Sequence of chain 1.D:
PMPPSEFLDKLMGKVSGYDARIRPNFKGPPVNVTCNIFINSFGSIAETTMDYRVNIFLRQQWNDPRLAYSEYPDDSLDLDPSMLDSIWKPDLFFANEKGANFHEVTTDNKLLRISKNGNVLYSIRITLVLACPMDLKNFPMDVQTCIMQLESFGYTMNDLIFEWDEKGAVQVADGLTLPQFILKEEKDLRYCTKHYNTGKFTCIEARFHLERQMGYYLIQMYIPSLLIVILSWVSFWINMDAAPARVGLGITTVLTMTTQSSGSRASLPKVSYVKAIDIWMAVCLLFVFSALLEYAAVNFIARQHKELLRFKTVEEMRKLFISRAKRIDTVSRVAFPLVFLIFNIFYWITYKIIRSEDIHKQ

Binding-site contacts:
Ligand atom C7B contacts residue LEU316 of chain 1.D at 3.8 Å (hydrophobic).
Ligand atom O11 contacts residue VAL413 of chain 1.D at 3.3 Å.
Ligand atom C2B contacts residue PHE418 of chain 1.D at 3.9 Å (hydrophobic).
Ligand atom C5B contacts residue PHE418 of chain 1.D at 4.3 Å (hydrophobic).
Ligand atom C8B contacts residue PHE317 of chain 1.D at 4.3 Å (hydrophobic).
Ligand atom C6B contacts residue PHE317 of chain 1.D at 3.7 Å (hydrophobic).
Ligand atom O12 contacts residue VAL413 of chain 1.D at 4.5 Å.
Ligand atom C5B contacts residue PHE317 of chain 1.D at 4.4 Å (hydrophobic).
Ligand atom C4A contacts residue LEU323 of chain 1.D at 4.2 Å (hydrophobic).
Ligand atom O13 contacts residue VAL413 of chain 1.D at 4.1 Å.
Ligand atom C6A contacts residue SER320 of chain 1.D at 4.0 Å.
Ligand atom P1 contacts residue VAL413 of chain 1.D at 4.1 Å.
Ligand atom C4A contacts residue SER320 of chain 1.D at 4.0 Å.
Ligand atom C8B contacts residue LEU316 of chain 1.D at 3.7 Å (hydrophobic).
Ligand atom C6B contacts residue VAL421 of chain 1.D at 4.0 Å (hydrophobic).
Ligand atom C3B contacts residue VAL421 of chain 1.D at 4.4 Å (hydrophobic).
Ligand atom C6A contacts residue LEU323 of chain 1.D at 4.0 Å (hydrophobic).
Ligand atom C5B contacts residue SER320 of chain 1.D at 4.3 Å.

The small molecule below binds the protein below.
Small molecule (SMILES): CCCCCCCC(=O)OC[C@H](COP(=O)(O)O[C@@H]1[C@H](O)[C@H](O)[C@@H](OP(=O)(O)O)[C@H](OP(=O)(O)O)[C@H]1O)OC(=O)CCCCCCC